Sequence of chain 1.B:
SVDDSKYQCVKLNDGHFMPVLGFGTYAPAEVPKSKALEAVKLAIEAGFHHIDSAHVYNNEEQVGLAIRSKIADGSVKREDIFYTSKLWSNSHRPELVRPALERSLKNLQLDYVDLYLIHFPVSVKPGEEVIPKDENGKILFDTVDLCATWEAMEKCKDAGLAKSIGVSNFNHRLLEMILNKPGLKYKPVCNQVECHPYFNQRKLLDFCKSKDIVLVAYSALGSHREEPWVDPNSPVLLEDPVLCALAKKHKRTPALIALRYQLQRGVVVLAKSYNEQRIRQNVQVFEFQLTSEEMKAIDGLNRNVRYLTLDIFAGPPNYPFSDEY

A small-molecule ligand and the protein it binds are described below.
Small molecule (SMILES): CC(=O)[C@H]1CC[C@H]2[C@@H]3CCC4=CC(=O)CC[C@]4(C)[C@H]3CC[C@]12C

Binding-site contacts:
Ligand atom C20 contacts residue NAP1 of chain 1.F at 4.4 Å.
Ligand atom C21 contacts residue NAP1 of chain 1.F at 3.8 Å.
Ligand atom C6 contacts residue TYR26 of chain 1.B at 3.6 Å (hydrophobic).
Ligand atom C14 contacts residue TRP229 of chain 1.B at 4.1 Å (hydrophobic).
Ligand atom C12 contacts residue VAL56 of chain 1.B at 4.3 Å (hydrophobic).
Ligand atom C18 contacts residue TYR57 of chain 1.B at 4.0 Å (hydrophobic).
Ligand atom C7 contacts residue GLU226 of chain 1.B at 4.3 Å.
Ligand atom C6 contacts residue GLU226 of chain 1.B at 4.4 Å.
Ligand atom C7 contacts residue TRP229 of chain 1.B at 3.5 Å (hydrophobic).
Ligand atom C20 contacts residue LEU310 of chain 1.B at 4.2 Å (hydrophobic).
Ligand atom C8 contacts residue TYR26 of chain 1.B at 3.6 Å (hydrophobic).
Ligand atom C18 contacts residue VAL56 of chain 1.B at 4.0 Å (hydrophobic).
Ligand atom C16 contacts residue LEU308 of chain 1.B at 4.1 Å (hydrophobic).
Ligand atom C16 contacts residue LEU310 of chain 1.B at 4.4 Å (hydrophobic).
Ligand atom C9 contacts residue ILE131 of chain 1.B at 4.4 Å (hydrophobic).
Ligand atom C5 contacts residue TRP229 of chain 1.B at 4.4 Å (hydrophobic).
Ligand atom C15 contacts residue TRP229 of chain 1.B at 4.1 Å (hydrophobic).
Ligand atom C11 contacts residue VAL56 of chain 1.B at 3.8 Å (hydrophobic).
Ligand atom C18 contacts residue TYR26 of chain 1.B at 4.1 Å (hydrophobic).
Ligand atom C15 contacts residue GLU226 of chain 1.B at 4.3 Å.
Ligand atom C17 contacts residue LEU310 of chain 1.B at 4.0 Å (hydrophobic).
Ligand atom C1 contacts residue VAL130 of chain 1.B at 3.9 Å (hydrophobic).
Ligand atom C2 contacts residue VAL130 of chain 1.B at 3.6 Å (hydrophobic).
Ligand atom C9 contacts residue TRP229 of chain 1.B at 4.4 Å (hydrophobic).
Ligand atom C19 contacts residue VAL56 of chain 1.B at 3.8 Å (hydrophobic).
Ligand atom C21 contacts residue HIS119 of chain 1.B at 4.1 Å.
Ligand atom C10 contacts residue ILE131 of chain 1.B at 4.4 Å (hydrophobic).
Ligand atom C8 contacts residue TRP229 of chain 1.B at 4.4 Å (hydrophobic).
Ligand atom C12 contacts residue TRP88 of chain 1.B at 4.2 Å (hydrophobic).
Ligand atom C14 contacts residue TYR26 of chain 1.B at 4.1 Å (hydrophobic).
Ligand atom C2 contacts residue ILE131 of chain 1.B at 3.8 Å (hydrophobic).
Ligand atom O20 contacts residue NAP1 of chain 1.F at 3.6 Å.
Ligand atom C6 contacts residue TRP229 of chain 1.B at 4.3 Å (hydrophobic).
Ligand atom C7 contacts residue TYR26 of chain 1.B at 3.1 Å (hydrophobic).
Ligand atom C15 contacts residue TYR26 of chain 1.B at 3.6 Å (hydrophobic).
Ligand atom C21 contacts residue LEU310 of chain 1.B at 3.6 Å (hydrophobic).
Ligand atom C16 contacts residue TRP229 of chain 1.B at 4.5 Å (hydrophobic).
Ligand atom C1 contacts residue ILE131 of chain 1.B at 3.1 Å (hydrophobic).
Ligand atom C16 contacts residue HIS224 of chain 1.B at 4.2 Å.
Ligand atom C4 contacts residue TRP229 of chain 1.B at 4.4 Å (hydrophobic).